The small molecule below binds the protein below.
Small molecule (SMILES): CC(=O)N[C@@H]1[C@@H](O)[C@H](O)[C@@H](CO)O[C@H]1O

Sequence of chain 17.F:
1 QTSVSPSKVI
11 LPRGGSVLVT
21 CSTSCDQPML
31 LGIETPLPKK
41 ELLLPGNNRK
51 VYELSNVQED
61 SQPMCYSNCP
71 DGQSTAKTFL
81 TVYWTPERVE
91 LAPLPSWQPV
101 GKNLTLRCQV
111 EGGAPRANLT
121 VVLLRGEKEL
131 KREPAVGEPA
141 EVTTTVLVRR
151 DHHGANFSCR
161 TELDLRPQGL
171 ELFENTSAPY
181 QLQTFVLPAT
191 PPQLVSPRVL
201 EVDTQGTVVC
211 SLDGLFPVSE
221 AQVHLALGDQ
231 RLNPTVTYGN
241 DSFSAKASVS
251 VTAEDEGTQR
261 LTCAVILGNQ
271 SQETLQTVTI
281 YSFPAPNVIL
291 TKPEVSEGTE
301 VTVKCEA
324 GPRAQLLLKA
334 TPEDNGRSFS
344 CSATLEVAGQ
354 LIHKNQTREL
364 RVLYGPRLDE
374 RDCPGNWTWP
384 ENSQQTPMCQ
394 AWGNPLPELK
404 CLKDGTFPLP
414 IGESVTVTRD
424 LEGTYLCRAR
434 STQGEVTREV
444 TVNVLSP

Binding-site contacts:
Ligand atom O7 contacts residue LEU147 of chain 17.F at 3.0 Å.
Ligand atom N2 contacts residue LEU147 of chain 17.F at 3.6 Å.
Ligand atom N2 contacts residue ASN103 of chain 17.F at 3.8 Å.
Ligand atom C7 contacts residue LEU147 of chain 17.F at 3.1 Å (hydrophobic).
Ligand atom C1 contacts residue ASN103 of chain 17.F at 1.7 Å.
Ligand atom C5 contacts residue THR145 of chain 17.F at 4.0 Å.
Ligand atom C5 contacts residue ASN103 of chain 17.F at 4.0 Å.
Ligand atom O5 contacts residue THR145 of chain 17.F at 4.0 Å.
Ligand atom C1 contacts residue THR145 of chain 17.F at 3.4 Å.
Ligand atom C3 contacts residue THR145 of chain 17.F at 4.1 Å.
Ligand atom C2 contacts residue ASN103 of chain 17.F at 3.2 Å.
Ligand atom C2 contacts residue LEU147 of chain 17.F at 4.3 Å (hydrophobic).
Ligand atom C8 contacts residue LEU147 of chain 17.F at 3.4 Å (hydrophobic).
Ligand atom O5 contacts residue ASN103 of chain 17.F at 2.6 Å (h-bond).
Ligand atom C3 contacts residue ASN103 of chain 17.F at 4.5 Å.
Ligand atom C8 contacts residue VAL146 of chain 17.F at 4.5 Å (hydrophobic).
Ligand atom C2 contacts residue THR145 of chain 17.F at 4.0 Å.
Ligand atom N2 contacts residue THR145 of chain 17.F at 4.0 Å.